The small molecule below binds the protein below.
Small molecule (SMILES): O=c1ccn([C@@H]2O[C@H](CO[P](=O)(O)O[P](=O)(O)O[C@H]3OC[C@@H](O)[C@H](O)[C@H]3O)[C@@H](O)[C@H]2O)c(=O)[nH]1

Sequence of chain 2.J:
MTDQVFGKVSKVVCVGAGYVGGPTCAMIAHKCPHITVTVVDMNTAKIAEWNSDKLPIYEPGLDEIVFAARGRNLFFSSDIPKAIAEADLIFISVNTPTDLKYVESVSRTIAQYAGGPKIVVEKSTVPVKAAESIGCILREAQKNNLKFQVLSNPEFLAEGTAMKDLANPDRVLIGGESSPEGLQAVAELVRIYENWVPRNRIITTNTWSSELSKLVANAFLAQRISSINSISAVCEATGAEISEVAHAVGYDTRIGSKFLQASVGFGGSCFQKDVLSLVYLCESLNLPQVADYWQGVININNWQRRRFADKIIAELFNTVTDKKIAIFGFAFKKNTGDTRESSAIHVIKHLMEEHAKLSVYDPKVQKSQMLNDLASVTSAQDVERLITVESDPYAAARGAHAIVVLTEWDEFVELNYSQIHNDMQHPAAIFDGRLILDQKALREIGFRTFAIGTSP

Binding-site contacts:
Ligand atom C4' contacts residue LYS227 of chain 2.J at 3.5 Å.
Ligand atom N1 contacts residue ILE238 of chain 2.J at 3.6 Å.
Ligand atom C5D contacts residue PHE284 of chain 2.J at 3.5 Å (hydrophobic).
Ligand atom O4 contacts residue GLN274 of chain 2.J at 3.1 Å (h-bond).
Ligand atom O3B contacts residue ALA171 of chain 2.J at 3.5 Å.
Ligand atom O2D contacts residue ARG447 of chain 2.J at 2.9 Å (salt-bridge).
Ligand atom O2' contacts residue ARG267 of chain 2.I at 2.8 Å (salt-bridge).
Ligand atom C3' contacts residue LEU170 of chain 2.J at 3.4 Å (hydrophobic).
Ligand atom O5' contacts residue CYS283 of chain 2.J at 3.1 Å (h-bond).
Ligand atom O2D contacts residue LYS346 of chain 2.J at 3.6 Å.
Ligand atom O4' contacts residue PHE169 of chain 2.J at 3.4 Å.
Ligand atom O3D contacts residue PHE345 of chain 2.J at 2.7 Å (h-bond).
Ligand atom O4' contacts residue THR136 of chain 2.J at 3.6 Å.
Ligand atom O4 contacts residue LEU273 of chain 2.J at 3.6 Å.
Ligand atom O2 contacts residue ILE238 of chain 2.J at 3.5 Å.
Ligand atom O2A contacts residue PHE284 of chain 2.J at 3.4 Å.
Ligand atom O4 contacts residue PHE272 of chain 2.J at 3.3 Å.
Ligand atom C5' contacts residue LEU170 of chain 2.J at 3.6 Å (hydrophobic).
Ligand atom O4' contacts residue LYS227 of chain 2.J at 2.9 Å (salt-bridge).
Ligand atom O2A contacts residue PHE272 of chain 2.J at 3.3 Å.
Ligand atom C3D contacts residue PHE345 of chain 2.J at 3.5 Å (hydrophobic).
Ligand atom C4D contacts residue GLY280 of chain 2.J at 3.5 Å.
Ligand atom O4' contacts residue GLU168 of chain 2.J at 2.9 Å (salt-bridge).
Ligand atom O2 contacts residue SER276 of chain 2.J at 2.7 Å (h-bond).
Ligand atom N3 contacts residue GLN274 of chain 2.J at 2.9 Å (h-bond).
Ligand atom C5' contacts residue CYS283 of chain 2.J at 3.6 Å (hydrophobic).
Ligand atom O4' contacts residue LEU170 of chain 2.J at 3.0 Å (h-bond).
Ligand atom O2D contacts residue PHE345 of chain 2.J at 3.2 Å (h-bond).
Ligand atom O3' contacts residue PHE169 of chain 2.J at 2.9 Å (h-bond).
Ligand atom O2B contacts residue ALA171 of chain 2.J at 3.6 Å.
Ligand atom O3A contacts residue LYS346 of chain 2.J at 3.6 Å.
Ligand atom O4D contacts residue ILE238 of chain 2.J at 3.4 Å.
Ligand atom C1' contacts residue PHE284 of chain 2.J at 3.6 Å (hydrophobic).
Ligand atom O3' contacts residue ARG267 of chain 2.I at 3.0 Å (salt-bridge).
Ligand atom O2B contacts residue GLU172 of chain 2.J at 2.9 Å (salt-bridge).
Ligand atom O3D contacts residue GLY280 of chain 2.J at 3.0 Å (h-bond).
Ligand atom C4' contacts residue LEU170 of chain 2.J at 3.5 Å (hydrophobic).
Ligand atom O4D contacts residue PHE279 of chain 2.J at 3.2 Å.
Ligand atom C3' contacts residue PHE169 of chain 2.J at 3.5 Å (hydrophobic).
Ligand atom O1A contacts residue LYS346 of chain 2.J at 2.7 Å (salt-bridge).

Sequence of chain 2.I:
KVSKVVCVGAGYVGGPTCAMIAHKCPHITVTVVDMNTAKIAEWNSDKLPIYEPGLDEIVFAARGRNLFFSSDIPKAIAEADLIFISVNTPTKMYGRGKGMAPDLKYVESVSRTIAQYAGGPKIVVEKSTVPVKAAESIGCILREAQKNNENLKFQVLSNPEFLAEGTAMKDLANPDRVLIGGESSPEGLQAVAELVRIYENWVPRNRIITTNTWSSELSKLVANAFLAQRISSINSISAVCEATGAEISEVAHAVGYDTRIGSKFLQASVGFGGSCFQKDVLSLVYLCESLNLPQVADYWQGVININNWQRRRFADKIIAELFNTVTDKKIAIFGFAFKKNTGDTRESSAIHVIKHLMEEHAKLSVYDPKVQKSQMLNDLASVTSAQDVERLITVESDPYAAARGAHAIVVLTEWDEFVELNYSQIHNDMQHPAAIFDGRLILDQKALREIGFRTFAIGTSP